A protein and the small-molecule ligand that binds it are described below.
Small molecule (SMILES): CC(=O)N[C@H]1[C@H](O[C@H]2[C@H](O)[C@@H](NC(C)=O)CO[C@@H]2CO)O[C@H](CO)[C@@H](O[C@@H]2O[C@H](CO[C@H]3O[C@H](CO)[C@@H](O)[C@H](O[C@H]4O[C@H](CO)[C@@H](O)[C@H](O)[C@@H]4O)[C@@H]3O)[C@@H](O)[C@H](O[C@H]3O[C@H](CO)[C@@H](O)[C@H](O)[C@@H]3O)[C@@H]2O)[C@@H]1O

Sequence of chain 1.A:
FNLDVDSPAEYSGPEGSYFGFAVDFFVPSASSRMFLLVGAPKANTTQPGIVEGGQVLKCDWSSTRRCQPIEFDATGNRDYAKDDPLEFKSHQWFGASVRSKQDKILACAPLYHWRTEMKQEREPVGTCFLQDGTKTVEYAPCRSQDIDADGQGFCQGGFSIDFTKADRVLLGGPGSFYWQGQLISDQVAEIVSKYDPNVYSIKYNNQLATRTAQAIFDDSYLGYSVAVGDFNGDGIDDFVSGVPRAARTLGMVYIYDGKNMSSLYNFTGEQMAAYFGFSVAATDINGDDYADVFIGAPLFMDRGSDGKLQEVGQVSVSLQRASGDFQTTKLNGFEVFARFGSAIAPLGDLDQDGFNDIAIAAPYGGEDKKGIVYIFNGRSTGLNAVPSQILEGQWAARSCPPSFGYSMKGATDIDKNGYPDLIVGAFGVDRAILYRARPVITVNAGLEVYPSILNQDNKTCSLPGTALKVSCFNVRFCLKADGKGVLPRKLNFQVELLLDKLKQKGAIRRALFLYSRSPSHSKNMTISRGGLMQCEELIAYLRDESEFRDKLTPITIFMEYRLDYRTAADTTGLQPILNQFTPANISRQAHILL

Binding-site contacts:
Ligand atom O5 contacts residue MET252 of chain 1.A at 4.0 Å.
Ligand atom C8 contacts residue SER263 of chain 1.A at 4.0 Å.
Ligand atom O5 contacts residue TYR254 of chain 1.A at 3.9 Å.
Ligand atom N2 contacts residue ALA213 of chain 1.A at 4.2 Å.
Ligand atom C7 contacts residue PHE217 of chain 1.A at 4.2 Å (hydrophobic).
Ligand atom C8 contacts residue ALA213 of chain 1.A at 3.9 Å (hydrophobic).
Ligand atom C7 contacts residue SER263 of chain 1.A at 4.1 Å.
Ligand atom O3 contacts residue PHE217 of chain 1.A at 3.7 Å.
Ligand atom O5 contacts residue ASN266 of chain 1.A at 2.3 Å (h-bond).
Ligand atom O4 contacts residue GLN214 of chain 1.A at 4.0 Å.
Ligand atom C1 contacts residue ASN266 of chain 1.A at 1.4 Å.
Ligand atom C7 contacts residue ALA213 of chain 1.A at 4.1 Å (hydrophobic).
Ligand atom C1 contacts residue PHE217 of chain 1.A at 4.2 Å (hydrophobic).
Ligand atom C6 contacts residue PHE217 of chain 1.A at 3.7 Å (hydrophobic).
Ligand atom C3 contacts residue SER263 of chain 1.A at 3.8 Å.
Ligand atom O2 contacts residue GLN214 of chain 1.A at 3.2 Å (h-bond).
Ligand atom C7 contacts residue ASN266 of chain 1.A at 3.3 Å.
Ligand atom C6 contacts residue GLN214 of chain 1.A at 3.6 Å.
Ligand atom N2 contacts residue SER263 of chain 1.A at 3.2 Å (h-bond).
Ligand atom O7 contacts residue ASN266 of chain 1.A at 3.3 Å (h-bond).
Ligand atom C3 contacts residue ASN266 of chain 1.A at 3.8 Å.
Ligand atom O6 contacts residue GLN214 of chain 1.A at 3.3 Å.
Ligand atom O3 contacts residue GLN214 of chain 1.A at 4.2 Å.
Ligand atom O6 contacts residue PHE217 of chain 1.A at 3.4 Å.
Ligand atom C5 contacts residue TYR254 of chain 1.A at 4.0 Å (hydrophobic).
Ligand atom C3 contacts residue PHE217 of chain 1.A at 3.6 Å (hydrophobic).
Ligand atom N2 contacts residue PHE217 of chain 1.A at 3.2 Å.
Ligand atom C2 contacts residue PHE217 of chain 1.A at 3.8 Å (hydrophobic).
Ligand atom N2 contacts residue ASN266 of chain 1.A at 2.9 Å (h-bond).
Ligand atom C2 contacts residue GLN214 of chain 1.A at 4.0 Å.
Ligand atom C6 contacts residue TYR254 of chain 1.A at 3.3 Å (hydrophobic).
Ligand atom C2 contacts residue ASN266 of chain 1.A at 2.5 Å.
Ligand atom C2 contacts residue SER263 of chain 1.A at 3.9 Å.
Ligand atom C4 contacts residue ASN266 of chain 1.A at 4.2 Å.
Ligand atom O3 contacts residue SER263 of chain 1.A at 4.2 Å.
Ligand atom C8 contacts residue PHE217 of chain 1.A at 3.6 Å (hydrophobic).
Ligand atom C8 contacts residue LEU264 of chain 1.A at 3.6 Å (hydrophobic).
Ligand atom C5 contacts residue GLN214 of chain 1.A at 3.3 Å.
Ligand atom C5 contacts residue ASN266 of chain 1.A at 3.6 Å.
Ligand atom O3 contacts residue ALA213 of chain 1.A at 3.9 Å.